Sequence of chain 1.B:
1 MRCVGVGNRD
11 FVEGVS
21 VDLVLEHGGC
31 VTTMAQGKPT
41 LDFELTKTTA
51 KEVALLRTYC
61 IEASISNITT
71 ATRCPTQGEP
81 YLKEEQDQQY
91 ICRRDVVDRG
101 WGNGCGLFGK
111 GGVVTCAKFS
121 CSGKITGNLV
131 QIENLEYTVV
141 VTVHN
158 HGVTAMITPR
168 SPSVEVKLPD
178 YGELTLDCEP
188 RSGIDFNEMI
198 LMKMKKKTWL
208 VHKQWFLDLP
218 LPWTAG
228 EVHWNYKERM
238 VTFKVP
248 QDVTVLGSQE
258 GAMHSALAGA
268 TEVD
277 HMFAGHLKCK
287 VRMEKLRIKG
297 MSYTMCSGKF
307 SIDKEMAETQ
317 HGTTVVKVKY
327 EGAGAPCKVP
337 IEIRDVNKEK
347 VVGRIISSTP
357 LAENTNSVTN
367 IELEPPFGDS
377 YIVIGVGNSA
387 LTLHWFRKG

Binding-site contacts:
Ligand atom C2 contacts residue ASN67 of chain 1.B at 2.5 Å.
Ligand atom O3 contacts residue ASP68 of chain 1.D at 3.2 Å (salt-bridge).
Ligand atom C4 contacts residue ASN67 of chain 1.B at 4.2 Å.
Ligand atom C5 contacts residue ASN67 of chain 1.B at 3.6 Å.
Ligand atom C7 contacts residue ASN67 of chain 1.B at 3.4 Å.
Ligand atom N2 contacts residue ASN67 of chain 1.B at 2.9 Å (h-bond).
Ligand atom C1 contacts residue ASN67 of chain 1.B at 1.4 Å.
Ligand atom C3 contacts residue ASN67 of chain 1.B at 3.8 Å.
Ligand atom C7 contacts residue GLN67 of chain 1.D at 3.9 Å.
Ligand atom O7 contacts residue ASN67 of chain 1.B at 3.6 Å (h-bond).
Ligand atom C3 contacts residue ASP68 of chain 1.D at 4.4 Å.
Ligand atom O7 contacts residue GLN67 of chain 1.D at 2.8 Å (h-bond).
Ligand atom O5 contacts residue ASN67 of chain 1.B at 2.3 Å (h-bond).

Sequence of chain 1.D:
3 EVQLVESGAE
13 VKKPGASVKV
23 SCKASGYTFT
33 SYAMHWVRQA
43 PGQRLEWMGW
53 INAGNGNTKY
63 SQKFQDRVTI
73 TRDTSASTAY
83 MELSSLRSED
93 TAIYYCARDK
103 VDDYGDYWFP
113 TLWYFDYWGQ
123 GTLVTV

This protein binds this small molecule.
Small molecule (SMILES): CC(=O)N[C@@H]1[C@@H](O)[C@H](O)[C@@H](CO)O[C@H]1O